Sequence of chain 1.A:
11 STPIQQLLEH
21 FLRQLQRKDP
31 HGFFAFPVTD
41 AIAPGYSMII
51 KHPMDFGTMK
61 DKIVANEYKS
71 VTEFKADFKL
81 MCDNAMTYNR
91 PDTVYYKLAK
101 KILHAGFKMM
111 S

Binding-site contacts:
Ligand atom C28 contacts residue ALA85 of chain 1.A at 3.6 Å (hydrophobic).
Ligand atom C14 contacts residue PHE36 of chain 1.A at 3.5 Å (hydrophobic).
Ligand atom C26 contacts residue TYR88 of chain 1.A at 3.9 Å (hydrophobic).
Ligand atom O40 contacts residue THR93 of chain 1.A at 3.7 Å.
Ligand atom C17 contacts residue HIS31 of chain 1.A at 3.7 Å.
Ligand atom C12 contacts residue PHE36 of chain 1.A at 3.7 Å (hydrophobic).
Ligand atom C20 contacts residue TYR95 of chain 1.A at 3.8 Å (hydrophobic).
Ligand atom C35 contacts residue THR93 of chain 1.A at 3.9 Å.
Ligand atom C30 contacts residue ASN89 of chain 1.A at 3.8 Å.
Ligand atom N31 contacts residue ASN89 of chain 1.A at 2.9 Å (h-bond).
Ligand atom C15 contacts residue PHE36 of chain 1.A at 3.4 Å (hydrophobic).
Ligand atom C17 contacts residue PHE33 of chain 1.A at 3.8 Å (hydrophobic).
Ligand atom C41 contacts residue PHE34 of chain 1.A at 3.6 Å (hydrophobic).
Ligand atom C4 contacts residue PHE36 of chain 1.A at 3.9 Å (hydrophobic).
Ligand atom C33 contacts residue ASN89 of chain 1.A at 3.6 Å.
Ligand atom O40 contacts residue ARG90 of chain 1.A at 2.9 Å (salt-bridge).
Ligand atom S24 contacts residue TYR95 of chain 1.A at 3.7 Å.
Ligand atom C38 contacts residue TYR88 of chain 1.A at 3.6 Å (hydrophobic).
Ligand atom O39 contacts residue ARG90 of chain 1.A at 3.8 Å.
Ligand atom C16 contacts residue ILE42 of chain 1.A at 3.8 Å (hydrophobic).
Ligand atom O29 contacts residue ASN89 of chain 1.A at 3.0 Å (h-bond).
Ligand atom C26 contacts residue ASN89 of chain 1.A at 3.2 Å.
Ligand atom N31 contacts residue TYR88 of chain 1.A at 3.7 Å.
Ligand atom C34 contacts residue ASN89 of chain 1.A at 3.7 Å.
Ligand atom O40 contacts residue ASN89 of chain 1.A at 3.6 Å.
Ligand atom C16 contacts residue PHE36 of chain 1.A at 3.5 Å (hydrophobic).
Ligand atom N23 contacts residue VAL38 of chain 1.A at 3.7 Å.
Ligand atom C3 contacts residue PHE36 of chain 1.A at 3.6 Å (hydrophobic).
Ligand atom C18 contacts residue PHE33 of chain 1.A at 3.4 Å (hydrophobic).
Ligand atom C11 contacts residue PHE36 of chain 1.A at 3.7 Å (hydrophobic).
Ligand atom N23 contacts residue PHE33 of chain 1.A at 3.9 Å.
Ligand atom C25 contacts residue TYR95 of chain 1.A at 3.9 Å (hydrophobic).
Ligand atom C15 contacts residue ILE42 of chain 1.A at 3.5 Å (hydrophobic).
Ligand atom C27 contacts residue VAL38 of chain 1.A at 3.7 Å (hydrophobic).
Ligand atom C27 contacts residue PHE33 of chain 1.A at 3.5 Å (hydrophobic).
Ligand atom C13 contacts residue PHE36 of chain 1.A at 3.7 Å (hydrophobic).
Ligand atom C25 contacts residue ASN89 of chain 1.A at 3.9 Å.
Ligand atom C41 contacts residue PHE33 of chain 1.A at 3.8 Å (hydrophobic).
Ligand atom C28 contacts residue PHE34 of chain 1.A at 3.5 Å (hydrophobic).
Ligand atom C38 contacts residue ASN89 of chain 1.A at 3.5 Å.

The small molecule below binds the protein below.
Small molecule (SMILES): CCCn1cc(-c2ccc3c(c2)c(C)cn3CC2CCNCC2)c2sc(C(=O)NC3CCS(=O)(=O)CC3)cc2c1=O